Sequence of chain 1.B:
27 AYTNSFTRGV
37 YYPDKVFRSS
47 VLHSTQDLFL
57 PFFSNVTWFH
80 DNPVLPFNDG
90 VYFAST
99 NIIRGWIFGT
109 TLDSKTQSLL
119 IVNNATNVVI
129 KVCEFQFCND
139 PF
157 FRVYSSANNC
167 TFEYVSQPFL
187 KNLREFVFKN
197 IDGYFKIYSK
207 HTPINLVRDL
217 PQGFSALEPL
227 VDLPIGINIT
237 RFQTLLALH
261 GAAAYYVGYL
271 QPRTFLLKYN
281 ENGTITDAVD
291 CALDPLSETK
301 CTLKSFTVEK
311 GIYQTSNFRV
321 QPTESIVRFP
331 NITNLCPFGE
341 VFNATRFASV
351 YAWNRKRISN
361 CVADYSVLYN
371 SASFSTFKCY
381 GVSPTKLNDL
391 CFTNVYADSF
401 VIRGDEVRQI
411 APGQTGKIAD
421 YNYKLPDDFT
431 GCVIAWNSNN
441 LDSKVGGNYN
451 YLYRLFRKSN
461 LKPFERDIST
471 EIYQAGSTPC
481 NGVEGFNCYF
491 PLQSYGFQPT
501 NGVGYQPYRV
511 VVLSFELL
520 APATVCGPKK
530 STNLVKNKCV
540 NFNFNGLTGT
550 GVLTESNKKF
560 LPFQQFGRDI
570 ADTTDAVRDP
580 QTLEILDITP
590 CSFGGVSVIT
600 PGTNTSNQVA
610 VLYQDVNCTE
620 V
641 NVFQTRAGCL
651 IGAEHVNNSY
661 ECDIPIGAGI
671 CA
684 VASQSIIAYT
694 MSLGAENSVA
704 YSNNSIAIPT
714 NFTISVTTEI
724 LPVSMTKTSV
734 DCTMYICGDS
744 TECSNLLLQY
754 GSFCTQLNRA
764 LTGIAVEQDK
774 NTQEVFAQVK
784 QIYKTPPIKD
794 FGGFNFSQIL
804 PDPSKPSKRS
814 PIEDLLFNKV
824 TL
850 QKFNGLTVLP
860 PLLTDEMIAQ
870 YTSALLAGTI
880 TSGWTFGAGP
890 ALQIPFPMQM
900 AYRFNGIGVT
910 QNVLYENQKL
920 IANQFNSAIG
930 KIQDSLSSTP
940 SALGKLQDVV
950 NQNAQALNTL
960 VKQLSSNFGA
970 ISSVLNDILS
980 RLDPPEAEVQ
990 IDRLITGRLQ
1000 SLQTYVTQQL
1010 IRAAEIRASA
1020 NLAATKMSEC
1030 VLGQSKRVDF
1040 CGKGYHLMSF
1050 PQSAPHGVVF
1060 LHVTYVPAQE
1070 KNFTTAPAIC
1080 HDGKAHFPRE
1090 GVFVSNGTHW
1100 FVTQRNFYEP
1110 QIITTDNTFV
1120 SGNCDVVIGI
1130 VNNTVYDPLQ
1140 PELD

A small-molecule ligand and the protein it binds are described below.
Small molecule (SMILES): CC(=O)N[C@H]1[C@H](O[C@H]2[C@H](O)[C@@H](NC(C)=O)CO[C@@H]2CO)O[C@H](CO)[C@@H](O)[C@@H]1O

Binding-site contacts:
Ligand atom O6 contacts residue GLN923 of chain 1.B at 3.3 Å (h-bond).
Ligand atom C8 contacts residue GLN923 of chain 1.B at 4.4 Å.
Ligand atom C6 contacts residue GLN923 of chain 1.B at 3.9 Å.
Ligand atom O5 contacts residue LEU919 of chain 1.B at 4.4 Å.
Ligand atom C5 contacts residue LEU919 of chain 1.B at 3.9 Å (hydrophobic).
Ligand atom O7 contacts residue LEU919 of chain 1.B at 3.2 Å.
Ligand atom O4 contacts residue LEU919 of chain 1.B at 3.9 Å.
Ligand atom C3 contacts residue LEU919 of chain 1.B at 3.9 Å (hydrophobic).
Ligand atom C8 contacts residue ASN714 of chain 1.B at 4.3 Å.
Ligand atom C4 contacts residue LEU919 of chain 1.B at 4.3 Å (hydrophobic).
Ligand atom C2 contacts residue GLN1068 of chain 1.B at 4.5 Å.
Ligand atom O5 contacts residue GLN1068 of chain 1.B at 4.0 Å.
Ligand atom C7 contacts residue LEU919 of chain 1.B at 3.7 Å (hydrophobic).
Ligand atom O5 contacts residue GLN923 of chain 1.B at 4.4 Å.
Ligand atom C2 contacts residue LEU919 of chain 1.B at 4.5 Å (hydrophobic).
Ligand atom C5 contacts residue GLN923 of chain 1.B at 4.0 Å.
Ligand atom O5 contacts residue ASN714 of chain 1.B at 2.4 Å (h-bond).
Ligand atom O7 contacts residue GLN1068 of chain 1.B at 4.0 Å.
Ligand atom C2 contacts residue ASN714 of chain 1.B at 2.4 Å.
Ligand atom C7 contacts residue ASN714 of chain 1.B at 3.1 Å.
Ligand atom C8 contacts residue LEU919 of chain 1.B at 4.0 Å (hydrophobic).
Ligand atom C1 contacts residue ASN714 of chain 1.B at 1.4 Å.
Ligand atom C1 contacts residue GLN1068 of chain 1.B at 4.0 Å.
Ligand atom O6 contacts residue PHE715 of chain 1.B at 4.4 Å.
Ligand atom C4 contacts residue ASN714 of chain 1.B at 4.2 Å.
Ligand atom C5 contacts residue ASN714 of chain 1.B at 3.7 Å.
Ligand atom C1 contacts residue LEU919 of chain 1.B at 4.1 Å (hydrophobic).
Ligand atom O7 contacts residue ASN714 of chain 1.B at 3.0 Å (h-bond).
Ligand atom N2 contacts residue ASN714 of chain 1.B at 2.9 Å (h-bond).
Ligand atom C3 contacts residue ASN714 of chain 1.B at 3.8 Å.